This protein binds this small molecule.
Small molecule (SMILES): NC[C@H]1O[C@H](O[C@H]2[C@H](O[C@@H]3O[C@H](CO)[C@@H](O)[C@H]3O)[C@@H](O)[C@H](N)C[C@@H]2N)[C@H](N)[C@@H](O)[C@@H]1O

Binding-site contacts:
Ligand atom C17 contacts residue ARG186 of chain 1.E at 4.0 Å.
Ligand atom C5 contacts residue GLU138 of chain 1.E at 3.7 Å.
Ligand atom N2 contacts residue VAL119 of chain 1.E at 3.6 Å.
Ligand atom N4 contacts residue ASN76 of chain 1.E at 3.0 Å (h-bond).
Ligand atom O7 contacts residue ALA237 of chain 1.E at 3.7 Å.
Ligand atom C1 contacts residue AKG1 of chain 1.V at 3.3 Å.
Ligand atom O8 contacts residue ASN123 of chain 1.E at 3.2 Å (h-bond).
Ligand atom C1 contacts residue HIS135 of chain 1.E at 3.6 Å.
Ligand atom N3 contacts residue ASP137 of chain 1.E at 2.6 Å (salt-bridge).
Ligand atom O1 contacts residue HIS135 of chain 1.E at 4.0 Å.
Ligand atom N3 contacts residue ARG216 of chain 1.E at 3.7 Å.
Ligand atom C7 contacts residue GLU138 of chain 1.E at 3.7 Å.
Ligand atom O8 contacts residue ASN76 of chain 1.E at 3.3 Å (h-bond).
Ligand atom C13 contacts residue SER121 of chain 1.E at 3.8 Å.
Ligand atom C15 contacts residue AKG1 of chain 1.V at 3.8 Å.
Ligand atom O3 contacts residue ASP137 of chain 1.E at 3.5 Å (salt-bridge).
Ligand atom C5 contacts residue ASP137 of chain 1.E at 3.8 Å.
Ligand atom N3 contacts residue CYS153 of chain 1.E at 4.0 Å.
Ligand atom O1 contacts residue PHE77 of chain 1.E at 3.4 Å.
Ligand atom C17 contacts residue LEU136 of chain 1.E at 3.9 Å (hydrophobic).
Ligand atom C1 contacts residue ASP137 of chain 1.E at 3.6 Å.
Ligand atom C2 contacts residue PHE77 of chain 1.E at 3.9 Å (hydrophobic).
Ligand atom C11 contacts residue SER121 of chain 1.E at 4.0 Å.
Ligand atom C17 contacts residue ASP137 of chain 1.E at 3.8 Å.
Ligand atom O4 contacts residue ASP137 of chain 1.E at 3.9 Å.
Ligand atom C12 contacts residue ALA237 of chain 1.E at 3.9 Å (hydrophobic).
Ligand atom O6 contacts residue ASP137 of chain 1.E at 3.4 Å (salt-bridge).
Ligand atom O7 contacts residue ASN123 of chain 1.E at 2.9 Å (h-bond).
Ligand atom C6 contacts residue GLU138 of chain 1.E at 3.7 Å.
Ligand atom O8 contacts residue AKG1 of chain 1.V at 3.9 Å.
Ligand atom C13 contacts residue ASN123 of chain 1.E at 3.5 Å.
Ligand atom O1 contacts residue AKG1 of chain 1.V at 2.6 Å (h-bond).
Ligand atom N1 contacts residue GLU138 of chain 1.E at 3.1 Å (salt-bridge).
Ligand atom O7 contacts residue SER121 of chain 1.E at 2.6 Å (h-bond).
Ligand atom O10 contacts residue LEU136 of chain 1.E at 3.6 Å (h-bond).
Ligand atom C1 contacts residue PHE77 of chain 1.E at 3.4 Å (hydrophobic).
Ligand atom C15 contacts residue ASN76 of chain 1.E at 3.9 Å.
Ligand atom C12 contacts residue ASP137 of chain 1.E at 3.9 Å.
Ligand atom O10 contacts residue ARG186 of chain 1.E at 2.6 Å (salt-bridge).
Ligand atom C14 contacts residue ASN123 of chain 1.E at 4.1 Å.

Sequence of chain 1.E:
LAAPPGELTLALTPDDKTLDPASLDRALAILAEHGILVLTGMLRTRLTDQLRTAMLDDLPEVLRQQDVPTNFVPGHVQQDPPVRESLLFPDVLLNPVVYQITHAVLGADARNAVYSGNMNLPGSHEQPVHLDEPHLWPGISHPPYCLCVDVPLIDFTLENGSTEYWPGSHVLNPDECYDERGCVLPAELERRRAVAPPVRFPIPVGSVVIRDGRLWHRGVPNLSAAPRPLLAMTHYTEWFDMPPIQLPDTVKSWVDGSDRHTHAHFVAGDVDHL